The protein below binds the small molecule below.
Small molecule (SMILES): CC(=O)N[C@H]1[C@H](O[C@H]2[C@H](O)[C@@H](NC(C)=O)CO[C@@H]2CO)O[C@H](CO)[C@@H](O[C@@H]2O[C@H](CO)[C@@H](O)[C@H](O[C@H]3O[C@H](CO)[C@@H](O)[C@H](O)[C@@H]3O)[C@@H]2O)[C@@H]1O

Sequence of chain 1.E:
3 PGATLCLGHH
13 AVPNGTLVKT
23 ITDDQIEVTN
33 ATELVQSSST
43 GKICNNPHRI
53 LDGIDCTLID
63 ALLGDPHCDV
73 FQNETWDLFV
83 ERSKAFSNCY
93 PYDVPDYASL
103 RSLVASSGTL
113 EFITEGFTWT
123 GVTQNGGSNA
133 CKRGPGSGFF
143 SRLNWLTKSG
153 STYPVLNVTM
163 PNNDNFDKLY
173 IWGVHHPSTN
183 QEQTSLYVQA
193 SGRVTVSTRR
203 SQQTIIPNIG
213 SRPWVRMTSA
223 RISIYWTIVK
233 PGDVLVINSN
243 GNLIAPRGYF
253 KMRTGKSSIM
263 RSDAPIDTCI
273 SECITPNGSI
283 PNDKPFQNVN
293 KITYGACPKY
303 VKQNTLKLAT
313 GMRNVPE

Binding-site contacts:
Ligand atom N2 contacts residue ASN159 of chain 1.E at 3.1 Å (h-bond).
Ligand atom C4 contacts residue ASN159 of chain 1.E at 4.2 Å.
Ligand atom C3 contacts residue SER213 of chain 1.A at 3.9 Å.
Ligand atom O6 contacts residue THR161 of chain 1.E at 3.9 Å.
Ligand atom C2 contacts residue SER213 of chain 1.A at 3.5 Å.
Ligand atom C1 contacts residue SER213 of chain 1.A at 3.5 Å.
Ligand atom N2 contacts residue SER213 of chain 1.A at 2.8 Å (h-bond).
Ligand atom C2 contacts residue ASN159 of chain 1.E at 2.6 Å.
Ligand atom O7 contacts residue TRP216 of chain 1.A at 2.8 Å (h-bond).
Ligand atom C8 contacts residue THR161 of chain 1.E at 3.5 Å.
Ligand atom C7 contacts residue TRP216 of chain 1.A at 3.9 Å (hydrophobic).
Ligand atom O6 contacts residue TRP216 of chain 1.A at 3.3 Å.
Ligand atom C3 contacts residue TRP216 of chain 1.A at 4.1 Å (hydrophobic).
Ligand atom O7 contacts residue ASN159 of chain 1.E at 3.6 Å (h-bond).
Ligand atom C7 contacts residue PRO215 of chain 1.A at 4.5 Å (hydrophobic).
Ligand atom C7 contacts residue ASN159 of chain 1.E at 3.5 Å.
Ligand atom C3 contacts residue ASN159 of chain 1.E at 3.8 Å.
Ligand atom C2 contacts residue TRP216 of chain 1.A at 3.8 Å (hydrophobic).
Ligand atom C8 contacts residue SER213 of chain 1.A at 3.7 Å.
Ligand atom C8 contacts residue VAL236 of chain 1.E at 4.2 Å (hydrophobic).
Ligand atom O3 contacts residue TRP216 of chain 1.A at 3.5 Å.
Ligand atom O7 contacts residue ARG214 of chain 1.A at 4.2 Å.
Ligand atom C8 contacts residue THR181 of chain 1.A at 3.9 Å.
Ligand atom N2 contacts residue TRP216 of chain 1.A at 4.3 Å.
Ligand atom C7 contacts residue SER213 of chain 1.A at 3.6 Å.
Ligand atom O5 contacts residue ASN159 of chain 1.E at 2.2 Å (h-bond).
Ligand atom C1 contacts residue TRP216 of chain 1.A at 4.1 Å (hydrophobic).
Ligand atom C5 contacts residue ASN159 of chain 1.E at 3.5 Å.
Ligand atom C5 contacts residue TRP216 of chain 1.A at 3.9 Å (hydrophobic).
Ligand atom C4 contacts residue TRP216 of chain 1.A at 3.9 Å (hydrophobic).
Ligand atom O5 contacts residue TRP216 of chain 1.A at 4.4 Å.
Ligand atom O7 contacts residue PRO215 of chain 1.A at 3.5 Å.
Ligand atom C1 contacts residue ASN159 of chain 1.E at 1.4 Å.
Ligand atom C6 contacts residue THR161 of chain 1.E at 3.5 Å.
Ligand atom O6 contacts residue TRP216 of chain 1.A at 4.4 Å.
Ligand atom C4 contacts residue TRP216 of chain 1.A at 4.2 Å (hydrophobic).
Ligand atom O4 contacts residue TRP216 of chain 1.A at 3.6 Å.
Ligand atom C3 contacts residue TRP216 of chain 1.A at 4.2 Å (hydrophobic).

Sequence of chain 1.A:
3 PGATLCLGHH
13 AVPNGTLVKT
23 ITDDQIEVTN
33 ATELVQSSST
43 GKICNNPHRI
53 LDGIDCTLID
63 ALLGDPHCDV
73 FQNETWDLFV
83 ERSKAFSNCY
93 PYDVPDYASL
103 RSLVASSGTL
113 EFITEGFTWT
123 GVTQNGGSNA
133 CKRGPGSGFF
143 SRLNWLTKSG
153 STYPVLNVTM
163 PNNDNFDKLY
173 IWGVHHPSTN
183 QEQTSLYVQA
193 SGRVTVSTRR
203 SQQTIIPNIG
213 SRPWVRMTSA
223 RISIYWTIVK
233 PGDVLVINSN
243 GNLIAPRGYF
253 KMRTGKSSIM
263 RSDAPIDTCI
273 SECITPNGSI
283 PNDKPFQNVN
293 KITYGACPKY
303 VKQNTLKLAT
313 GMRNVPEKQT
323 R